Binding-site contacts:
Ligand atom C7 contacts residue ASN56 of chain 1.D at 3.6 Å.
Ligand atom O5 contacts residue GLY47 of chain 1.D at 4.5 Å.
Ligand atom C1 contacts residue ASN56 of chain 1.D at 1.4 Å.
Ligand atom C6 contacts residue GLN42 of chain 1.D at 3.0 Å.
Ligand atom O7 contacts residue ASN56 of chain 1.D at 4.0 Å.
Ligand atom C1 contacts residue GLN42 of chain 1.D at 3.8 Å.
Ligand atom C1 contacts residue THR58 of chain 1.D at 3.8 Å.
Ligand atom C6 contacts residue ALA46 of chain 1.D at 4.0 Å (hydrophobic).
Ligand atom N2 contacts residue ASN56 of chain 1.D at 2.8 Å (h-bond).
Ligand atom O6 contacts residue GLN42 of chain 1.D at 2.5 Å (h-bond).
Ligand atom C4 contacts residue ASN56 of chain 1.D at 4.2 Å.
Ligand atom C5 contacts residue THR58 of chain 1.D at 3.9 Å.
Ligand atom O5 contacts residue THR58 of chain 1.D at 4.2 Å.
Ligand atom C2 contacts residue ASN56 of chain 1.D at 2.4 Å.
Ligand atom O5 contacts residue ALA46 of chain 1.D at 4.2 Å.
Ligand atom C6 contacts residue ASN44 of chain 1.D at 3.5 Å.
Ligand atom O6 contacts residue ASN44 of chain 1.D at 3.7 Å.
Ligand atom C5 contacts residue GLN42 of chain 1.D at 3.7 Å.
Ligand atom O5 contacts residue GLN42 of chain 1.D at 2.7 Å (h-bond).
Ligand atom C4 contacts residue ALA46 of chain 1.D at 4.5 Å (hydrophobic).
Ligand atom C3 contacts residue ASN56 of chain 1.D at 3.7 Å.
Ligand atom C5 contacts residue ASN56 of chain 1.D at 3.5 Å.
Ligand atom O5 contacts residue ASN56 of chain 1.D at 2.3 Å (h-bond).

A protein and the small-molecule ligand that binds it are described below.
Small molecule (SMILES): CC(=O)N[C@@H]1[C@@H](O)[C@H](O)[C@@H](CO)O[C@H]1O

Sequence of chain 1.D:
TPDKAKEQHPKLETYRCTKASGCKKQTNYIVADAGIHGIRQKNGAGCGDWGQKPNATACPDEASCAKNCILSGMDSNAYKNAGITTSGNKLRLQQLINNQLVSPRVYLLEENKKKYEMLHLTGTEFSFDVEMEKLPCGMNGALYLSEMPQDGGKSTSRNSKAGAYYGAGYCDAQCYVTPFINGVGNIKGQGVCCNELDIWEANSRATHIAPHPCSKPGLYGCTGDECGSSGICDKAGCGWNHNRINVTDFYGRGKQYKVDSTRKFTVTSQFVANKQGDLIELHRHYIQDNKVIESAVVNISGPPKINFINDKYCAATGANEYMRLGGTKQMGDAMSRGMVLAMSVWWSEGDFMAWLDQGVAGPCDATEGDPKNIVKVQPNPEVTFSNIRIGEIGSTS